Sequence of chain 1.A:
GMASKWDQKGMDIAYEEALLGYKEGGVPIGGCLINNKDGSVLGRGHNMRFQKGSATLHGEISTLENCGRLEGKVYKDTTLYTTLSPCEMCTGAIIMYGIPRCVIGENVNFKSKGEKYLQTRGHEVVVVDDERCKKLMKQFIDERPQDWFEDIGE

Binding-site contacts:
Ligand atom C6 contacts residue ILE159 of chain 1.A at 4.2 Å (hydrophobic).
Ligand atom C4 contacts residue GLU67 of chain 1.A at 3.3 Å.
Ligand atom O4 contacts residue SER92 of chain 1.A at 4.2 Å.
Ligand atom O4 contacts residue GLU67 of chain 1.A at 2.6 Å (salt-bridge).
Ligand atom O4 contacts residue CYS94 of chain 1.A at 2.9 Å (h-bond).
Ligand atom C2 contacts residue ZN1 of chain 1.C at 4.2 Å.
Ligand atom O2 contacts residue GLY66 of chain 1.A at 2.8 Å (h-bond).
Ligand atom O2 contacts residue ASN54 of chain 1.A at 2.9 Å (h-bond).
Ligand atom O2 contacts residue HIS65 of chain 1.A at 3.1 Å.
Ligand atom C4 contacts residue HIS65 of chain 1.A at 3.8 Å.
Ligand atom C2 contacts residue GLY66 of chain 1.A at 3.7 Å.
Ligand atom N3 contacts residue ZN1 of chain 1.C at 3.7 Å.
Ligand atom C2 contacts residue ASN54 of chain 1.A at 3.8 Å.
Ligand atom N3 contacts residue GLY66 of chain 1.A at 3.9 Å.
Ligand atom C6 contacts residue ZN1 of chain 1.C at 4.2 Å.
Ligand atom O4 contacts residue CYS97 of chain 1.A at 3.6 Å (h-bond).
Ligand atom O2 contacts residue ILE36 of chain 1.A at 3.8 Å.
Ligand atom C6 contacts residue ASP158 of chain 1.A at 3.3 Å.
Ligand atom O4 contacts residue PRO93 of chain 1.A at 3.6 Å.
Ligand atom O2 contacts residue ASP158 of chain 1.A at 3.8 Å.
Ligand atom O4 contacts residue HIS65 of chain 1.A at 3.7 Å.
Ligand atom C6 contacts residue TRP155 of chain 1.A at 4.0 Å (hydrophobic).
Ligand atom C2 contacts residue ILE36 of chain 1.A at 3.5 Å (hydrophobic).
Ligand atom C2 contacts residue GLU67 of chain 1.A at 3.7 Å.
Ligand atom O4 contacts residue ZN1 of chain 1.C at 2.3 Å.
Ligand atom C5 contacts residue ZN1 of chain 1.C at 3.7 Å.
Ligand atom C2 contacts residue HIS65 of chain 1.A at 3.3 Å.
Ligand atom N3 contacts residue HIS65 of chain 1.A at 3.6 Å.
Ligand atom C6 contacts residue HIS65 of chain 1.A at 3.4 Å.
Ligand atom C5 contacts residue HIS65 of chain 1.A at 3.7 Å.
Ligand atom C6 contacts residue ILE36 of chain 1.A at 3.9 Å (hydrophobic).
Ligand atom N1 contacts residue ASN54 of chain 1.A at 3.8 Å.
Ligand atom O2 contacts residue GLU67 of chain 1.A at 3.9 Å.
Ligand atom N3 contacts residue GLU67 of chain 1.A at 2.7 Å (salt-bridge).
Ligand atom C4 contacts residue ZN1 of chain 1.C at 3.4 Å.
Ligand atom N1 contacts residue HIS65 of chain 1.A at 3.2 Å (h-bond).
Ligand atom N1 contacts residue ASP158 of chain 1.A at 2.7 Å (salt-bridge).
Ligand atom N3 contacts residue ILE36 of chain 1.A at 3.8 Å.
Ligand atom N1 contacts residue ILE36 of chain 1.A at 3.4 Å.
Ligand atom C2 contacts residue ASP158 of chain 1.A at 3.7 Å.

A protein and the small-molecule ligand that binds it are described below.
Small molecule (SMILES): O=C1NC=C[C@H](O)N1